Sequence of chain 1.A:
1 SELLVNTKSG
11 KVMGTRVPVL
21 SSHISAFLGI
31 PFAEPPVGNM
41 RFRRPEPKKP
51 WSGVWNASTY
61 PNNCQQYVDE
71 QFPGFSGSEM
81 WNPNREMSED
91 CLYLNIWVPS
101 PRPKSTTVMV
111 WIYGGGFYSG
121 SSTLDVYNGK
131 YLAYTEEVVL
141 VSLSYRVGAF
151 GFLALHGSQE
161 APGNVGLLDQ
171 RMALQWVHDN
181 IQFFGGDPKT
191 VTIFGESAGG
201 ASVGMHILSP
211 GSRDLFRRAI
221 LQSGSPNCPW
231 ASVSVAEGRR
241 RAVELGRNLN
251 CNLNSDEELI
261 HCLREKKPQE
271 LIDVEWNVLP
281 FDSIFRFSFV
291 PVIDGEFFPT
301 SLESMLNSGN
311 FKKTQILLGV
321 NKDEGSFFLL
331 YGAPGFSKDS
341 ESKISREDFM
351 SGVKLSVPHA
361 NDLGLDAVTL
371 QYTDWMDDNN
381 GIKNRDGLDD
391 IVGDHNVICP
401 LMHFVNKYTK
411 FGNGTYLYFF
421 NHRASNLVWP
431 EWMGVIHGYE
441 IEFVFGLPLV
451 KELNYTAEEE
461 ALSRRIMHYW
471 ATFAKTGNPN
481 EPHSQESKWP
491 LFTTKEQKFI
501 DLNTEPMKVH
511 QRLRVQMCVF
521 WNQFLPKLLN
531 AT

Binding-site contacts:
Ligand atom O5 contacts residue ASN56 of chain 1.A at 2.5 Å (h-bond).
Ligand atom C2 contacts residue ASN56 of chain 1.A at 2.4 Å.
Ligand atom O7 contacts residue ASN56 of chain 1.A at 4.2 Å.
Ligand atom C8 contacts residue ASN56 of chain 1.A at 3.5 Å.
Ligand atom C7 contacts residue ASN56 of chain 1.A at 3.3 Å.
Ligand atom C3 contacts residue ASN56 of chain 1.A at 3.8 Å.
Ligand atom N2 contacts residue ASN56 of chain 1.A at 2.8 Å (h-bond).
Ligand atom C1 contacts residue SER58 of chain 1.A at 3.4 Å.
Ligand atom C5 contacts residue ASN56 of chain 1.A at 3.8 Å.
Ligand atom C1 contacts residue ASN56 of chain 1.A at 1.4 Å.
Ligand atom C5 contacts residue SER58 of chain 1.A at 3.7 Å.
Ligand atom O5 contacts residue SER58 of chain 1.A at 3.6 Å (h-bond).
Ligand atom C4 contacts residue ASN56 of chain 1.A at 4.3 Å.

A protein and the small-molecule ligand that binds it are described below.
Small molecule (SMILES): CC(=O)N[C@@H]1[C@@H](O)[C@H](O)[C@@H](CO)O[C@H]1O